Sequence of chain 1.B:
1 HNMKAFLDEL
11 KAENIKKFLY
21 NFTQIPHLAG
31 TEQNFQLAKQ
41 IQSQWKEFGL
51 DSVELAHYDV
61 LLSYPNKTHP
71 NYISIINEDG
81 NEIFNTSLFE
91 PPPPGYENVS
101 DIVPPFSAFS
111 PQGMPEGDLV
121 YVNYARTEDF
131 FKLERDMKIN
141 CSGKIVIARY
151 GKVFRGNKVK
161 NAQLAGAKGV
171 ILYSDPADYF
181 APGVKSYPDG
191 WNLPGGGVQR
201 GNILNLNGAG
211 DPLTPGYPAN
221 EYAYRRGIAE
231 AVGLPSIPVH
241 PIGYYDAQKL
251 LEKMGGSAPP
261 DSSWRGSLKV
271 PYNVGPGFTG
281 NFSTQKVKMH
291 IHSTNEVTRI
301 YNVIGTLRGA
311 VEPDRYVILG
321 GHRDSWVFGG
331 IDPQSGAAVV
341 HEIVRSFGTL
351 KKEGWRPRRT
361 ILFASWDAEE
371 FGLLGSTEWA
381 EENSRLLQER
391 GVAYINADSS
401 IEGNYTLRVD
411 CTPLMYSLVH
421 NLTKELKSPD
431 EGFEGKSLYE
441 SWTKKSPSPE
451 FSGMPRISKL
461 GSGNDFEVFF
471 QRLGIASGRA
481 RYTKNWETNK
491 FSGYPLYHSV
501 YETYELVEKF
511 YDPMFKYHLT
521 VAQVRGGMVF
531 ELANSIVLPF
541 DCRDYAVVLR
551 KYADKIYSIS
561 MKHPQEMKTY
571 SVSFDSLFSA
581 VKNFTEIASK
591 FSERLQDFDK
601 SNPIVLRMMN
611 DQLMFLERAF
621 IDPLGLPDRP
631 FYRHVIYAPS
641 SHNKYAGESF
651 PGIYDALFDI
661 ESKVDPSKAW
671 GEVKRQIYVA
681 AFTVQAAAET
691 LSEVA

This small molecule binds to this protein.
Small molecule (SMILES): CC(=O)N[C@H]1[C@@H](O[C@H]2[C@H](O)[C@@H](NC(C)=O)CO[C@@H]2CO)O[C@H](CO)[C@@H](O)[C@@H]1O

Binding-site contacts:
Ligand atom C4 contacts residue ASN98 of chain 1.B at 3.3 Å.
Ligand atom O4 contacts residue ASN98 of chain 1.B at 4.0 Å.
Ligand atom C1 contacts residue ASN98 of chain 1.B at 1.5 Å.
Ligand atom C2 contacts residue ASN98 of chain 1.B at 2.4 Å.
Ligand atom N2 contacts residue ASN98 of chain 1.B at 2.9 Å (h-bond).
Ligand atom O5 contacts residue ASN98 of chain 1.B at 2.4 Å (h-bond).
Ligand atom O3 contacts residue ASN98 of chain 1.B at 4.2 Å.
Ligand atom C5 contacts residue ASN98 of chain 1.B at 2.7 Å.
Ligand atom C6 contacts residue ASN98 of chain 1.B at 4.1 Å.
Ligand atom C7 contacts residue ASN98 of chain 1.B at 4.2 Å.
Ligand atom C3 contacts residue ASN98 of chain 1.B at 2.8 Å.